Sequence of chain 1.P:
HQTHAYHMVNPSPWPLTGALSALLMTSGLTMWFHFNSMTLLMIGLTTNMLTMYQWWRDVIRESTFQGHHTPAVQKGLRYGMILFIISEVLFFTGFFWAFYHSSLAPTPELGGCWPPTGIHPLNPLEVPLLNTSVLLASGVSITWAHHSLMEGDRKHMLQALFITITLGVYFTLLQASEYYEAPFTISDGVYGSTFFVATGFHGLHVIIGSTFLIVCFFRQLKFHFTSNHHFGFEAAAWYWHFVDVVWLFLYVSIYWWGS

Binding-site contacts:
Ligand atom C11 contacts residue PHE305 of chain 1.N at 4.0 Å (hydrophobic).
Ligand atom C24 contacts residue PGV1 of chain 1.RB at 3.9 Å.
Ligand atom C3 contacts residue ASP300 of chain 1.N at 4.5 Å.
Ligand atom O25 contacts residue PGV1 of chain 1.RB at 3.5 Å (h-bond).
Ligand atom O25 contacts residue HIS103 of chain 1.P at 3.1 Å (h-bond).
Ligand atom C12 contacts residue PHE305 of chain 1.N at 4.0 Å (hydrophobic).
Ligand atom O26 contacts residue PGV1 of chain 1.RB at 3.7 Å.
Ligand atom O26 contacts residue HIS103 of chain 1.P at 2.8 Å (h-bond).
Ligand atom C21 contacts residue HIS233 of chain 1.N at 3.5 Å.
Ligand atom C22 contacts residue PGV1 of chain 1.RB at 3.8 Å.
Ligand atom O3 contacts residue ASP300 of chain 1.N at 3.5 Å.
Ligand atom C1 contacts residue TYR304 of chain 1.N at 3.6 Å (hydrophobic).
Ligand atom C11 contacts residue TYR304 of chain 1.N at 4.3 Å (hydrophobic).
Ligand atom C12 contacts residue THR301 of chain 1.N at 3.6 Å.
Ligand atom O25 contacts residue HIS233 of chain 1.N at 3.5 Å (h-bond).
Ligand atom C16 contacts residue PGV1 of chain 1.RB at 4.0 Å.
Ligand atom C24 contacts residue HIS233 of chain 1.N at 3.4 Å.
Ligand atom C24 contacts residue TRP99 of chain 1.P at 3.6 Å (hydrophobic).
Ligand atom C2 contacts residue THR301 of chain 1.N at 3.9 Å.
Ligand atom C20 contacts residue TRP288 of chain 1.N at 4.3 Å (hydrophobic).
Ligand atom O12 contacts residue THR301 of chain 1.N at 2.7 Å (h-bond).
Ligand atom O26 contacts residue HIS233 of chain 1.N at 4.0 Å.
Ligand atom C23 contacts residue PGV1 of chain 1.RB at 4.4 Å.
Ligand atom O26 contacts residue TRP99 of chain 1.P at 2.8 Å (h-bond).
Ligand atom C23 contacts residue TRP99 of chain 1.P at 3.8 Å (hydrophobic).
Ligand atom C2 contacts residue ASP300 of chain 1.N at 3.8 Å.
Ligand atom C18 contacts residue TRP288 of chain 1.N at 4.2 Å (hydrophobic).
Ligand atom C19 contacts residue TYR304 of chain 1.N at 4.1 Å (hydrophobic).
Ligand atom C2 contacts residue TYR304 of chain 1.N at 4.3 Å (hydrophobic).
Ligand atom C1 contacts residue ASP300 of chain 1.N at 4.4 Å.
Ligand atom C24 contacts residue HIS103 of chain 1.P at 3.3 Å.
Ligand atom C1 contacts residue THR301 of chain 1.N at 4.5 Å.
Ligand atom C11 contacts residue THR301 of chain 1.N at 4.0 Å.
Ligand atom C23 contacts residue HIS233 of chain 1.N at 3.5 Å.
Ligand atom C21 contacts residue TRP288 of chain 1.N at 3.9 Å (hydrophobic).
Ligand atom C15 contacts residue PGV1 of chain 1.RB at 4.2 Å.

A protein and the small-molecule ligand that binds it are described below.
Small molecule (SMILES): C[C@H](CCC(=O)O)[C@H]1CC[C@H]2[C@@H]3[C@H](O)C[C@@H]4C[C@H](O)CC[C@]4(C)[C@H]3C[C@H](O)[C@]12C

Sequence of chain 1.N:
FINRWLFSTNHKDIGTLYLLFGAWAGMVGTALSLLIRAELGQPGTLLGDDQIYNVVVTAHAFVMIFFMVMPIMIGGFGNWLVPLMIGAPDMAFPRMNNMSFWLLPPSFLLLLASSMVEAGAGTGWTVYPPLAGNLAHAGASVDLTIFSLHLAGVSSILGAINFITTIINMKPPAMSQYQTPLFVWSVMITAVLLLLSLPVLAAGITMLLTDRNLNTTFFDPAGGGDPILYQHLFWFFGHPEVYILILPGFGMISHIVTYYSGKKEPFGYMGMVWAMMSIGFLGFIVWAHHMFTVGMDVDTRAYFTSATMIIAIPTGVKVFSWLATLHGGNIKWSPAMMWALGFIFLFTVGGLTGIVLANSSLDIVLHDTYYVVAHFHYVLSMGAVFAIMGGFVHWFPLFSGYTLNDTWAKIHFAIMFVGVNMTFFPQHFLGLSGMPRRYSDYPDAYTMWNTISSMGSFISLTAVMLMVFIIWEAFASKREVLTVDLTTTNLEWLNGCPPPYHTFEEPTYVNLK